Sequence of chain 1.B:
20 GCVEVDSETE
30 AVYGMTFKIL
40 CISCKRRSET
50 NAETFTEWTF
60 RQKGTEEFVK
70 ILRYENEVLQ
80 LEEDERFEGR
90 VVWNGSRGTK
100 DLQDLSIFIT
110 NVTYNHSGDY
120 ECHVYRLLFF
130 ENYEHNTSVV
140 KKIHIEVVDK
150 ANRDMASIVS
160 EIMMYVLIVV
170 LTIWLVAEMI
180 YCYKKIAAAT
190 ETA

Binding-site contacts:
Ligand atom C7 contacts residue GLY33 of chain 1.B at 4.2 Å.
Ligand atom C7 contacts residue ASN110 of chain 1.B at 3.0 Å.
Ligand atom O7 contacts residue ASN110 of chain 1.B at 2.7 Å (h-bond).
Ligand atom C2 contacts residue ASN110 of chain 1.B at 2.5 Å.
Ligand atom C1 contacts residue ASN110 of chain 1.B at 1.4 Å.
Ligand atom C8 contacts residue GLY33 of chain 1.B at 3.6 Å.
Ligand atom N2 contacts residue ASN110 of chain 1.B at 3.0 Å (h-bond).
Ligand atom C3 contacts residue ASN110 of chain 1.B at 3.8 Å.
Ligand atom C8 contacts residue ASN110 of chain 1.B at 4.3 Å.
Ligand atom C4 contacts residue ASN110 of chain 1.B at 4.2 Å.
Ligand atom O5 contacts residue ASN110 of chain 1.B at 2.3 Å (h-bond).
Ligand atom C5 contacts residue ASN110 of chain 1.B at 3.6 Å.

This protein binds this small molecule.
Small molecule (SMILES): CC(=O)N[C@@H]1[C@@H](O)[C@H](O)[C@@H](CO)O[C@H]1O